The small molecule below binds the protein below.
Small molecule (SMILES): CC(=O)N[C@H]1[C@H](O[C@H]2[C@H](O)[C@@H](NC(C)=O)CO[C@@H]2CO[C@H]2O[C@@H](C)[C@@H](O)[C@@H](O)[C@@H]2O)O[C@H](CO)[C@@H](O)[C@@H]1O

Sequence of chain 6.A:
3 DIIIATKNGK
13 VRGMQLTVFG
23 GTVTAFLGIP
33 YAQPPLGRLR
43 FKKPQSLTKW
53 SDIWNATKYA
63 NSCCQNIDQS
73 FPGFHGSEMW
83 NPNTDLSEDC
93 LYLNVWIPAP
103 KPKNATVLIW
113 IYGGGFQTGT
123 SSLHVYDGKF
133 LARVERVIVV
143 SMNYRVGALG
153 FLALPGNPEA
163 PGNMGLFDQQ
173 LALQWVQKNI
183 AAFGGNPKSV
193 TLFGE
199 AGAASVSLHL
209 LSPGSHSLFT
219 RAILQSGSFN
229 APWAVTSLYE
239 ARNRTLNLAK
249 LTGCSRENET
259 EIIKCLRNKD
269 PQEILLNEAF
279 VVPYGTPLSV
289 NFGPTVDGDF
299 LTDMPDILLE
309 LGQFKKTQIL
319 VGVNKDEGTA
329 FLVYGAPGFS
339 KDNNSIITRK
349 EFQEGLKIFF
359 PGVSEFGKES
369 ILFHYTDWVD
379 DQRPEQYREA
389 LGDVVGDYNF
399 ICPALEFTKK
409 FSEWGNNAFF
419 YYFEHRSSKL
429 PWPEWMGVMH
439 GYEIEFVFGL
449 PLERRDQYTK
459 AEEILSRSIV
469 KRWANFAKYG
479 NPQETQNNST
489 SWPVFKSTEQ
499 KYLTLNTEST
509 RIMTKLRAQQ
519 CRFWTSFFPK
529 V

Binding-site contacts:
Ligand atom O5 contacts residue ASN245 of chain 6.A at 3.8 Å.
Ligand atom C3 contacts residue PHE278 of chain 6.A at 3.1 Å (hydrophobic).
Ligand atom O5 contacts residue LYS248 of chain 6.A at 3.8 Å.
Ligand atom N2 contacts residue ASN241 of chain 6.A at 3.1 Å (h-bond).
Ligand atom C4 contacts residue ASN241 of chain 6.A at 4.2 Å.
Ligand atom C6 contacts residue ASN245 of chain 6.A at 3.8 Å.
Ligand atom O3 contacts residue VAL280 of chain 6.A at 4.2 Å.
Ligand atom C6 contacts residue LYS248 of chain 6.A at 3.7 Å.
Ligand atom O5 contacts residue ASN245 of chain 6.A at 3.7 Å.
Ligand atom O7 contacts residue GLU238 of chain 6.A at 4.3 Å.
Ligand atom O2 contacts residue PRO281 of chain 6.A at 3.8 Å.
Ligand atom C6 contacts residue ASN241 of chain 6.A at 4.0 Å.
Ligand atom C8 contacts residue GLU238 of chain 6.A at 4.0 Å.
Ligand atom C6 contacts residue LEU249 of chain 6.A at 3.6 Å (hydrophobic).
Ligand atom C7 contacts residue ASN241 of chain 6.A at 4.1 Å.
Ligand atom C6 contacts residue ASN245 of chain 6.A at 3.2 Å.
Ligand atom C7 contacts residue GLU238 of chain 6.A at 4.1 Å.
Ligand atom C5 contacts residue ASN245 of chain 6.A at 3.8 Å.
Ligand atom C8 contacts residue PRO281 of chain 6.A at 3.6 Å (hydrophobic).
Ligand atom C1 contacts residue ASN241 of chain 6.A at 1.4 Å.
Ligand atom O6 contacts residue ASN245 of chain 6.A at 3.9 Å.
Ligand atom C8 contacts residue ASN241 of chain 6.A at 4.3 Å.
Ligand atom C1 contacts residue ASN245 of chain 6.A at 3.8 Å.
Ligand atom O5 contacts residue ASN241 of chain 6.A at 2.4 Å (h-bond).
Ligand atom C5 contacts residue ASN241 of chain 6.A at 3.6 Å.
Ligand atom C4 contacts residue PHE278 of chain 6.A at 3.2 Å (hydrophobic).
Ligand atom C2 contacts residue ASN241 of chain 6.A at 2.6 Å.
Ligand atom C1 contacts residue ASN245 of chain 6.A at 3.9 Å.
Ligand atom C3 contacts residue ASN241 of chain 6.A at 3.9 Å.
Ligand atom O3 contacts residue PHE278 of chain 6.A at 3.2 Å (h-bond).
Ligand atom O4 contacts residue LEU249 of chain 6.A at 4.2 Å.
Ligand atom O4 contacts residue PHE278 of chain 6.A at 4.1 Å.
Ligand atom O3 contacts residue PRO281 of chain 6.A at 4.2 Å.
Ligand atom C5 contacts residue ASN245 of chain 6.A at 4.1 Å.
Ligand atom C5 contacts residue PHE278 of chain 6.A at 4.2 Å (hydrophobic).